Sequence of chain 37.C:
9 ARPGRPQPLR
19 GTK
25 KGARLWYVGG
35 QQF

The small molecule below binds the protein below.
Small molecule (SMILES): Nc1ncnc2c1N1CN2[C@H]2C[C@]3(OP3(O)(O)OC[C@H]3OCC[C@@H]3O[P](=O)(O)OC[C@H]3O[C@@H]1C[C@@H]3O)[C@@H](CO[P](=O)(O)O[C@H]1CCO[C@@H]1COP(=O)=O)O2

Sequence of chain 38.A:
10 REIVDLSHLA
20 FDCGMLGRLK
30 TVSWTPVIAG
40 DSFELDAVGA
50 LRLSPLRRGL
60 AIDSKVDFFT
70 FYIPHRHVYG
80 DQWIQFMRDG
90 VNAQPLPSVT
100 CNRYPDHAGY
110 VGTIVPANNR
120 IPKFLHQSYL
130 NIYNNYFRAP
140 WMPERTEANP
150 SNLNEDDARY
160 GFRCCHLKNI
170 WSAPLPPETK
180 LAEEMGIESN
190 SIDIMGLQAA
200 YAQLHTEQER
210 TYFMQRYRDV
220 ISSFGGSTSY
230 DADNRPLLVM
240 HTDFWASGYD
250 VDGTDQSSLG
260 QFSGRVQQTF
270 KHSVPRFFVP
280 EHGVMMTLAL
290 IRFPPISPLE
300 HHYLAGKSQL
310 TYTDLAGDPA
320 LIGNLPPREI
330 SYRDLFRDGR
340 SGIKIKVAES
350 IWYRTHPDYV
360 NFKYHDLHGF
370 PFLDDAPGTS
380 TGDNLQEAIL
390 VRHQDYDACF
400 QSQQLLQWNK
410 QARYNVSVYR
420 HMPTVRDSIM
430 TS

Sequence of chain 37.A:
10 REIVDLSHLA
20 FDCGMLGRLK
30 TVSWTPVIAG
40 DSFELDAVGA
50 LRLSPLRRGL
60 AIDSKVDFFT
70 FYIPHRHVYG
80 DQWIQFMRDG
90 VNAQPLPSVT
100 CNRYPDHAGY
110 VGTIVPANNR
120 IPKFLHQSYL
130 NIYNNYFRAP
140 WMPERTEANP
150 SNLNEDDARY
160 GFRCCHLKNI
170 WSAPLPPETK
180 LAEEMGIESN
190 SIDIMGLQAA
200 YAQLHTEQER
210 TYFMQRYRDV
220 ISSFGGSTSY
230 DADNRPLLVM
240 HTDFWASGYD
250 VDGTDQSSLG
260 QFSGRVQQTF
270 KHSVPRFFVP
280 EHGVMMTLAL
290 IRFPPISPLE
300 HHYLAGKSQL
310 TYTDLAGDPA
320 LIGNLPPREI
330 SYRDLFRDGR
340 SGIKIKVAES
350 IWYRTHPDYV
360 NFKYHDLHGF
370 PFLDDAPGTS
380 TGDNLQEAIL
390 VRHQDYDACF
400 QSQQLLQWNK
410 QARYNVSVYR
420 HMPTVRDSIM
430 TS

Binding-site contacts:
Ligand atom O4' contacts residue ARG425 of chain 38.A at 3.7 Å.
Ligand atom N3 contacts residue PHE212 of chain 37.A at 2.9 Å.
Ligand atom C5' contacts residue DC1 of chain 37.H at 2.3 Å.
Ligand atom N3 contacts residue ARG425 of chain 38.A at 3.1 Å (salt-bridge).
Ligand atom O5' contacts residue ARG425 of chain 38.A at 2.8 Å.
Ligand atom C2 contacts residue ARG425 of chain 38.A at 3.1 Å.
Ligand atom N3 contacts residue GLU208 of chain 37.A at 2.7 Å (salt-bridge).
Ligand atom P contacts residue DC1 of chain 37.H at 2.5 Å.
Ligand atom O4' contacts residue PHE212 of chain 37.A at 3.4 Å.
Ligand atom OP2 contacts residue DC1 of chain 37.H at 2.0 Å.
Ligand atom OP1 contacts residue GLY34 of chain 37.C at 3.8 Å.
Ligand atom OP2 contacts residue ARG425 of chain 38.A at 3.8 Å.
Ligand atom C5' contacts residue ARG28 of chain 37.C at 3.1 Å.
Ligand atom C4' contacts residue DC1 of chain 37.H at 2.8 Å.
Ligand atom C3' contacts residue DC1 of chain 37.E at 2.9 Å.
Ligand atom C4 contacts residue ARG425 of chain 38.A at 3.6 Å.
Ligand atom P contacts residue ARG425 of chain 38.A at 3.5 Å.
Ligand atom O5' contacts residue ARG28 of chain 37.C at 3.4 Å.
Ligand atom C6 contacts residue GLU208 of chain 37.A at 2.6 Å.
Ligand atom O3' contacts residue THR423 of chain 38.A at 3.8 Å.
Ligand atom C1' contacts residue DC1 of chain 37.E at 3.6 Å.
Ligand atom C5 contacts residue GLU208 of chain 37.A at 3.4 Å.
Ligand atom O3' contacts residue DC1 of chain 37.E at 3.3 Å.
Ligand atom N1 contacts residue GLU208 of chain 37.A at 1.5 Å (salt-bridge).
Ligand atom O5' contacts residue DC1 of chain 37.H at 2.6 Å.
Ligand atom OP2 contacts residue THR423 of chain 38.A at 2.9 Å.
Ligand atom C2 contacts residue GLU208 of chain 37.A at 1.6 Å.
Ligand atom O5' contacts residue TYR31 of chain 37.C at 3.4 Å (h-bond).
Ligand atom O3' contacts residue ARG28 of chain 37.C at 3.5 Å (salt-bridge).
Ligand atom C5' contacts residue TYR31 of chain 37.C at 2.9 Å (hydrophobic).
Ligand atom C2' contacts residue DC1 of chain 37.E at 2.2 Å.
Ligand atom OP2 contacts residue ASP426 of chain 38.A at 2.8 Å (salt-bridge).
Ligand atom C2 contacts residue PHE212 of chain 37.A at 3.8 Å (hydrophobic).
Ligand atom N6 contacts residue GLU208 of chain 37.A at 3.4 Å (salt-bridge).
Ligand atom OP1 contacts residue ARG28 of chain 37.C at 3.2 Å (salt-bridge).
Ligand atom O3' contacts residue ARG425 of chain 38.A at 3.8 Å.
Ligand atom C1' contacts residue ALA27 of chain 37.C at 3.8 Å (hydrophobic).
Ligand atom C4 contacts residue GLU208 of chain 37.A at 3.4 Å.
Ligand atom C1' contacts residue PHE212 of chain 37.A at 3.5 Å (hydrophobic).
Ligand atom N1 contacts residue ARG425 of chain 38.A at 3.6 Å (salt-bridge).